This protein binds this small molecule.
Small molecule (SMILES): O=C(O)C1(Nc2ccccc2)CC1

Sequence of chain 1.A:
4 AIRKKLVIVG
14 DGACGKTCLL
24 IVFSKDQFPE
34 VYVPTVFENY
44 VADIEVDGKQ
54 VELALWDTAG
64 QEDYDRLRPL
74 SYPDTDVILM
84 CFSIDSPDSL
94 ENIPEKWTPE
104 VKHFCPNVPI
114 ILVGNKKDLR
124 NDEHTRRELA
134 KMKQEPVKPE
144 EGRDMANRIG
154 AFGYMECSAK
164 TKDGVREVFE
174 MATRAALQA

Binding-site contacts:
Ligand atom C contacts residue ASP50 of chain 1.A at 4.0 Å.
Ligand atom C4 contacts residue GLN181 of chain 1.A at 4.1 Å.
Ligand atom C5 contacts residue GLN181 of chain 1.A at 3.4 Å.
Ligand atom C1 contacts residue GLN181 of chain 1.A at 4.5 Å.
Ligand atom O1 contacts residue VAL49 of chain 1.A at 4.4 Å.
Ligand atom C1 contacts residue ARG177 of chain 1.A at 4.4 Å.
Ligand atom C3 contacts residue ARG177 of chain 1.A at 3.8 Å.
Ligand atom C4 contacts residue ARG177 of chain 1.A at 3.9 Å.
Ligand atom C2 contacts residue ARG177 of chain 1.A at 4.1 Å.
Ligand atom C1 contacts residue LYS52 of chain 1.A at 4.3 Å.
Ligand atom C2 contacts residue LYS52 of chain 1.A at 4.1 Å.
Ligand atom O1 contacts residue ASP50 of chain 1.A at 3.1 Å (salt-bridge).
Ligand atom C9 contacts residue ARG177 of chain 1.A at 3.5 Å.
Ligand atom N contacts residue ARG177 of chain 1.A at 4.0 Å.
Ligand atom C4 contacts residue ASP50 of chain 1.A at 4.0 Å.
Ligand atom O contacts residue LYS52 of chain 1.A at 2.9 Å (salt-bridge).
Ligand atom C9 contacts residue ASP50 of chain 1.A at 4.0 Å.
Ligand atom C7 contacts residue ARG177 of chain 1.A at 4.0 Å.
Ligand atom C3 contacts residue LYS52 of chain 1.A at 4.3 Å.
Ligand atom C3 contacts residue LEU180 of chain 1.A at 3.9 Å (hydrophobic).
Ligand atom C2 contacts residue ASP50 of chain 1.A at 3.5 Å.
Ligand atom N contacts residue ASP50 of chain 1.A at 3.1 Å (salt-bridge).
Ligand atom C2 contacts residue LEU180 of chain 1.A at 3.9 Å (hydrophobic).
Ligand atom C contacts residue LYS52 of chain 1.A at 3.5 Å.
Ligand atom O1 contacts residue LYS52 of chain 1.A at 3.3 Å.
Ligand atom C2 contacts residue VAL49 of chain 1.A at 3.9 Å (hydrophobic).
Ligand atom C3 contacts residue GLN181 of chain 1.A at 3.5 Å.
Ligand atom C1 contacts residue ASP50 of chain 1.A at 3.7 Å.
Ligand atom C8 contacts residue ARG177 of chain 1.A at 3.5 Å.
Ligand atom C6 contacts residue GLN181 of chain 1.A at 3.7 Å.